Binding-site contacts:
Ligand atom CA contacts residue GLY46 of chain 1.A at 3.9 Å.
Ligand atom O contacts residue GLY46 of chain 1.A at 3.5 Å (h-bond).
Ligand atom N contacts residue GLU142 of chain 1.A at 2.6 Å (salt-bridge).
Ligand atom OXT contacts residue SER66 of chain 1.A at 4.0 Å.
Ligand atom CB contacts residue HIS141 of chain 1.A at 3.6 Å.
Ligand atom C contacts residue SER66 of chain 1.A at 3.3 Å.
Ligand atom CB contacts residue GLU142 of chain 1.A at 3.2 Å.
Ligand atom CB contacts residue VAL45 of chain 1.A at 4.0 Å (hydrophobic).
Ligand atom N contacts residue HIS141 of chain 1.A at 3.9 Å.
Ligand atom SD contacts residue GLU97 of chain 1.A at 3.8 Å.
Ligand atom OG contacts residue PRO70 of chain 1.A at 3.4 Å.
Ligand atom CB contacts residue GLY98 of chain 1.A at 3.7 Å.
Ligand atom N contacts residue GLY98 of chain 1.A at 3.0 Å (h-bond).
Ligand atom CB contacts residue SER66 of chain 1.A at 3.1 Å.
Ligand atom OG contacts residue SER66 of chain 1.A at 3.2 Å (h-bond).
Ligand atom CB contacts residue VAL45 of chain 1.A at 3.7 Å (hydrophobic).
Ligand atom O contacts residue VAL45 of chain 1.A at 2.9 Å (h-bond).
Ligand atom CA contacts residue GLU142 of chain 1.A at 3.5 Å.
Ligand atom SD contacts residue HIS141 of chain 1.A at 3.8 Å.
Ligand atom O contacts residue SER66 of chain 1.A at 3.1 Å (h-bond).
Ligand atom CE contacts residue PHE134 of chain 1.A at 3.5 Å (hydrophobic).
Ligand atom N contacts residue GLY46 of chain 1.A at 2.7 Å (h-bond).
Ligand atom N contacts residue HIS43 of chain 1.A at 3.8 Å.
Ligand atom CA contacts residue SER66 of chain 1.A at 3.4 Å.
Ligand atom CG contacts residue HIS141 of chain 1.A at 3.9 Å.
Ligand atom CG contacts residue GLY98 of chain 1.A at 3.5 Å.
Ligand atom N contacts residue CD1 of chain 1.E at 3.9 Å.
Ligand atom CE contacts residue TRP96 of chain 1.A at 4.0 Å (hydrophobic).
Ligand atom C contacts residue GLY98 of chain 1.A at 3.8 Å.
Ligand atom CE contacts residue GLU97 of chain 1.A at 4.0 Å.
Ligand atom O contacts residue GLY44 of chain 1.A at 3.3 Å.
Ligand atom CA contacts residue GLY98 of chain 1.A at 4.0 Å.
Ligand atom O contacts residue VAL45 of chain 1.A at 3.6 Å.
Ligand atom C contacts residue VAL45 of chain 1.A at 4.0 Å (hydrophobic).
Ligand atom N contacts residue SER66 of chain 1.A at 4.0 Å.
Ligand atom CE contacts residue ARG137 of chain 1.A at 4.1 Å.
Ligand atom CB contacts residue CYS99 of chain 1.A at 4.1 Å (hydrophobic).
Ligand atom CA contacts residue HIS141 of chain 1.A at 3.8 Å.
Ligand atom CA contacts residue GLY98 of chain 1.A at 3.7 Å.
Ligand atom O contacts residue PRO70 of chain 1.A at 3.2 Å.

A protein and the small-molecule ligand that binds it are described below.
Small molecule (SMILES): CSCC[C@H](N)C(=O)N[C@@H](C)C(=O)N[C@@H](CO)C(=O)O

Sequence of chain 1.A:
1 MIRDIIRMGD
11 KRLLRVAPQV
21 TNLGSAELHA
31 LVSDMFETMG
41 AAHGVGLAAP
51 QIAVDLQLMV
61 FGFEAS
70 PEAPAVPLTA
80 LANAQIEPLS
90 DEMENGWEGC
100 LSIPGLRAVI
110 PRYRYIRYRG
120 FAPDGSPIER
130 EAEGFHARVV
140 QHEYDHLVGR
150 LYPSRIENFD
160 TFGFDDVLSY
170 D